Sequence of chain 1.B:
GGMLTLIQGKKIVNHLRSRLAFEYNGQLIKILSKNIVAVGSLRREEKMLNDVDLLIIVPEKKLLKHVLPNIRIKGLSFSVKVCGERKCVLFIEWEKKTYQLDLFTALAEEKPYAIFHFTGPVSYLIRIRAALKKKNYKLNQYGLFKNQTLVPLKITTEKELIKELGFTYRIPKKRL

A protein and the small-molecule ligand that binds it are described below.
Small molecule (SMILES): Cc1cn([C@H]2C[C@H](O[P](=O)(O)OC[C@H]3O[C@@H](n4ccc(N)nc4=O)C[C@@H]3O[P](=O)(O)OC[C@H]3O[C@@H](n4cnc5c(=O)nc(N)[nH]c54)C[C@@H]3O[P](=O)(O)OC[C@H]3O[C@@H](n4cnc5c(=O)nc(N)[nH]c54)C[C@@H]3O)[C@@H](CO[P](=O)(O)O[C@H]3C[C@H](n4cnc5c(N)ncnc54)O[C@@H]3CO[P](=O)(O)O[C@H]3C[C@H](n4cnc5c(=O)nc(N)[nH]c54)O[C@@H]3CO[P](=O)(O)O[C@H]3C[C@H](n4ccc(N)nc4=O)O[C@@H]3CO[P](=O)(O)O[C@H]3C[C@H](n4cnc5c(=O)nc(N)[nH]c54)O[C@@H]3CO)O2)c(=O)[nH]c1=O

Binding-site contacts:
Ligand atom O6 contacts residue DC6 of chain 1.F at 3.0 Å (h-bond).
Ligand atom N2 contacts residue DG8 of chain 1.F at 2.8 Å (h-bond).
Ligand atom N1 contacts residue DG3 of chain 1.F at 3.2 Å (h-bond).
Ligand atom OP1 contacts residue LYS89 of chain 1.B at 3.0 Å (salt-bridge).
Ligand atom OP1 contacts residue LYS89 of chain 1.A at 2.7 Å (salt-bridge).
Ligand atom N4 contacts residue DG3 of chain 1.F at 2.9 Å (h-bond).
Ligand atom O2 contacts residue DG3 of chain 1.F at 2.8 Å (h-bond).
Ligand atom OP1 contacts residue ASP55 of chain 1.A at 2.9 Å (salt-bridge).
Ligand atom N2 contacts residue DC2 of chain 1.F at 2.8 Å (h-bond).
Ligand atom O2 contacts residue DG7 of chain 1.F at 2.7 Å (h-bond).
Ligand atom OP1 contacts residue ASN142 of chain 1.B at 2.9 Å (h-bond).
Ligand atom C6 contacts residue DG3 of chain 1.F at 3.3 Å.
Ligand atom N1 contacts residue DG8 of chain 1.F at 2.8 Å (h-bond).
Ligand atom OP1 contacts residue GLU87 of chain 1.B at 3.1 Å (salt-bridge).
Ligand atom C4 contacts residue DG3 of chain 1.F at 3.3 Å.
Ligand atom O3' contacts residue ARG46 of chain 1.A at 3.0 Å (salt-bridge).
Ligand atom OP1 contacts residue ASP104 of chain 1.A at 2.6 Å (salt-bridge).
Ligand atom OP1 contacts residue ASP53 of chain 1.A at 3.1 Å (salt-bridge).
Ligand atom OP1 contacts residue TYR144 of chain 1.B at 2.5 Å (h-bond).
Ligand atom N4 contacts residue DG7 of chain 1.F at 2.9 Å (h-bond).
Ligand atom N6 contacts residue DA4 of chain 1.F at 3.2 Å (h-bond).
Ligand atom O4 contacts residue DA4 of chain 1.F at 3.0 Å (h-bond).
Ligand atom OP2 contacts residue LYS135 of chain 1.B at 3.3 Å (salt-bridge).
Ligand atom OP1 contacts residue GLY86 of chain 1.B at 3.0 Å.
Ligand atom N3 contacts residue DA4 of chain 1.F at 2.8 Å (h-bond).
Ligand atom N1 contacts residue DT5 of chain 1.F at 2.9 Å (h-bond).
Ligand atom N1 contacts residue DC6 of chain 1.F at 3.0 Å (h-bond).
Ligand atom N1 contacts residue DC2 of chain 1.F at 2.9 Å (h-bond).
Ligand atom N3 contacts residue DG7 of chain 1.F at 2.9 Å (h-bond).
Ligand atom O6 contacts residue DC2 of chain 1.F at 2.9 Å (h-bond).
Ligand atom N7 contacts residue DG1 of chain 1.F at 2.9 Å (h-bond).
Ligand atom OP1 contacts residue LYS140 of chain 1.B at 2.8 Å (salt-bridge).
Ligand atom N2 contacts residue DC6 of chain 1.F at 2.9 Å (h-bond).
Ligand atom O6 contacts residue DG1 of chain 1.F at 2.9 Å (h-bond).
Ligand atom O2 contacts residue DA4 of chain 1.F at 3.0 Å.
Ligand atom N3 contacts residue DG3 of chain 1.F at 2.9 Å (h-bond).
Ligand atom OP1 contacts residue ARG88 of chain 1.B at 2.9 Å (salt-bridge).
Ligand atom N6 contacts residue DT5 of chain 1.F at 3.0 Å (h-bond).
Ligand atom O3' contacts residue GLY42 of chain 1.A at 3.2 Å.
Ligand atom O4' contacts residue ARG131 of chain 1.B at 3.1 Å (salt-bridge).

Sequence of chain 1.A:
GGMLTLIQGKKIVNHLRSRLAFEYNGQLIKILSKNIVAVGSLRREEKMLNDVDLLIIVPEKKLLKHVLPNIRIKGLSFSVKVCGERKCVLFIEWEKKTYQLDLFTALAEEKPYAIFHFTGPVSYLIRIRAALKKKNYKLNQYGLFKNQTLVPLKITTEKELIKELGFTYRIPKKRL